Sequence of chain 4.A:
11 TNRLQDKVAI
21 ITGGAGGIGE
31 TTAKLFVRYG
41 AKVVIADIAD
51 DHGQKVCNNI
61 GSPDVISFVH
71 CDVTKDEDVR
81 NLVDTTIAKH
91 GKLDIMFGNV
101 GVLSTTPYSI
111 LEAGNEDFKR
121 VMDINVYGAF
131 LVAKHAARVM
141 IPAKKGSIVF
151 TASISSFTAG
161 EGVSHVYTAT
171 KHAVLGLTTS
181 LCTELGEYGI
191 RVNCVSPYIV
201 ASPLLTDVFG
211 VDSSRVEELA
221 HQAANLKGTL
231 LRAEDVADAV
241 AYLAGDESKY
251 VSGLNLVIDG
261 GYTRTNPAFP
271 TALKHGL

Sequence of chain 3.A:
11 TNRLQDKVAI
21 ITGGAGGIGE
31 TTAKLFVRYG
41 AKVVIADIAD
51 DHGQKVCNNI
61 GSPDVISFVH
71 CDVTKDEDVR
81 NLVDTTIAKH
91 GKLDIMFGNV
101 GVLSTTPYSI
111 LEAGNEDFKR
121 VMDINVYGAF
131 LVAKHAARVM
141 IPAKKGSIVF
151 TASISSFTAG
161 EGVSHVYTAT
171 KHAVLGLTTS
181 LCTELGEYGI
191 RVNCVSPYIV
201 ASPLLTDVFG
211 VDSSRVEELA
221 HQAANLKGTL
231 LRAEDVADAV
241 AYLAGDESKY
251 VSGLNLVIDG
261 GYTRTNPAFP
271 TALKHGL

Binding-site contacts:
Ligand atom C6 contacts residue ILE199 of chain 4.A at 3.2 Å (hydrophobic).
Ligand atom C3 contacts residue ILE199 of chain 4.A at 3.9 Å (hydrophobic).
Ligand atom C15 contacts residue GLY162 of chain 4.A at 3.3 Å.
Ligand atom C14 contacts residue GLY162 of chain 4.A at 3.7 Å.
Ligand atom C19 contacts residue LEU103 of chain 4.A at 3.8 Å (hydrophobic).
Ligand atom C17 contacts residue GLY162 of chain 4.A at 3.9 Å.
Ligand atom C4 contacts residue TYR198 of chain 4.A at 3.7 Å (hydrophobic).
Ligand atom O13 contacts residue TYR167 of chain 4.A at 3.4 Å.
Ligand atom C22 contacts residue SER104 of chain 4.A at 3.0 Å.
Ligand atom O23 contacts residue LEU103 of chain 4.A at 3.7 Å.
Ligand atom C22 contacts residue SER164 of chain 4.A at 3.2 Å.
Ligand atom C14 contacts residue VAL163 of chain 4.A at 3.9 Å (hydrophobic).
Ligand atom C5 contacts residue ILE199 of chain 4.A at 3.0 Å (hydrophobic).
Ligand atom C18 contacts residue SER104 of chain 4.A at 3.9 Å.
Ligand atom C20 contacts residue VAL163 of chain 4.A at 3.6 Å (hydrophobic).
Ligand atom O13 contacts residue VAL163 of chain 4.A at 3.9 Å.
Ligand atom C22 contacts residue TYR167 of chain 4.A at 3.2 Å (hydrophobic).
Ligand atom O10 contacts residue LEU103 of chain 4.A at 3.5 Å.
Ligand atom O24 contacts residue SER153 of chain 4.A at 3.7 Å.
Ligand atom O13 contacts residue LEU103 of chain 4.A at 3.8 Å.
Ligand atom C22 contacts residue LEU103 of chain 4.A at 3.5 Å (hydrophobic).
Ligand atom C4 contacts residue ILE199 of chain 4.A at 3.5 Å (hydrophobic).
Ligand atom O24 contacts residue ILE154 of chain 4.A at 3.0 Å.
Ligand atom C5 contacts residue NAJ1 of chain 4.B at 3.9 Å.
Ligand atom C11 contacts residue LEU103 of chain 4.A at 3.9 Å (hydrophobic).
Ligand atom C1 contacts residue ILE199 of chain 4.A at 3.8 Å (hydrophobic).
Ligand atom C4 contacts residue NAJ1 of chain 4.B at 3.6 Å.
Ligand atom C26 contacts residue TYR262 of chain 4.A at 3.8 Å (hydrophobic).
Ligand atom O24 contacts residue TYR198 of chain 4.A at 3.9 Å.
Ligand atom O25 contacts residue ILE154 of chain 4.A at 3.4 Å.
Ligand atom O21 contacts residue SER164 of chain 4.A at 3.2 Å (h-bond).
Ligand atom C16 contacts residue GLY162 of chain 4.A at 3.5 Å.
Ligand atom C26 contacts residue ILE154 of chain 4.A at 3.5 Å (hydrophobic).
Ligand atom O24 contacts residue PRO197 of chain 4.A at 3.6 Å (h-bond).
Ligand atom O23 contacts residue SER104 of chain 4.A at 2.5 Å (h-bond).
Ligand atom C7 contacts residue ILE199 of chain 4.A at 3.8 Å (hydrophobic).
Ligand atom C7 contacts residue PHE269 of chain 3.A at 3.7 Å (hydrophobic).
Ligand atom C20 contacts residue GLY162 of chain 4.A at 3.5 Å.
Ligand atom C26 contacts residue TYR198 of chain 4.A at 3.6 Å (hydrophobic).
Ligand atom O21 contacts residue SER104 of chain 4.A at 3.9 Å.

This small molecule binds to this protein.
Small molecule (SMILES): COc1cc(C[C@H]2COC(=O)[C@@H]2Cc2ccc(O)c(OC)c2)ccc1O